Sequence of chain 1.D:
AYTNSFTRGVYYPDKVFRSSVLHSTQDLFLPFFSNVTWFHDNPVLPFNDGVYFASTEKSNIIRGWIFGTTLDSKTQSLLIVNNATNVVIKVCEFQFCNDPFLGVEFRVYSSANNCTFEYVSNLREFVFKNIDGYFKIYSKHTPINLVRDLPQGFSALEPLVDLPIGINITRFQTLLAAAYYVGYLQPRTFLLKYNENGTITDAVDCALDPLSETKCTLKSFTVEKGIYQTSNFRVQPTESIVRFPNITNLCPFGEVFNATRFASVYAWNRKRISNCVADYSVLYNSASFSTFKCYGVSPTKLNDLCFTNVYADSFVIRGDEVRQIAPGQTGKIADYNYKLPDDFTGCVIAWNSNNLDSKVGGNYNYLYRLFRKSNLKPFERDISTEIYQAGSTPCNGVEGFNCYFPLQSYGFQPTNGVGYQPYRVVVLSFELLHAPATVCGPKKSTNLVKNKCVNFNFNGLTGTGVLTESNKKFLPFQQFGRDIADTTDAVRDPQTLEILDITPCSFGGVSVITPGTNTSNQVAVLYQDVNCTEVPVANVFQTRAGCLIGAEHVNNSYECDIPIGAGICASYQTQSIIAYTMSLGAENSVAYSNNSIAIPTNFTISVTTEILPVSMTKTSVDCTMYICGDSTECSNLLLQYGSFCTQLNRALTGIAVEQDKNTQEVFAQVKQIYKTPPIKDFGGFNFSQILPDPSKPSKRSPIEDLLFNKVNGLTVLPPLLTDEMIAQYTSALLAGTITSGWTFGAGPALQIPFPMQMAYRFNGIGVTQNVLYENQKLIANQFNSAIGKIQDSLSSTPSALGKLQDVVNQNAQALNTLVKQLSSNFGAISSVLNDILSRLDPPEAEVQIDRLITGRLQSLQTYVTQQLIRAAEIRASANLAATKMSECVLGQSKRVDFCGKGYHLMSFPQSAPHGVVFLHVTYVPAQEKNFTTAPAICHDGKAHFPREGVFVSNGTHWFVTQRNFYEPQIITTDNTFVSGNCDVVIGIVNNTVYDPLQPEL

Sequence of chain 1.G:
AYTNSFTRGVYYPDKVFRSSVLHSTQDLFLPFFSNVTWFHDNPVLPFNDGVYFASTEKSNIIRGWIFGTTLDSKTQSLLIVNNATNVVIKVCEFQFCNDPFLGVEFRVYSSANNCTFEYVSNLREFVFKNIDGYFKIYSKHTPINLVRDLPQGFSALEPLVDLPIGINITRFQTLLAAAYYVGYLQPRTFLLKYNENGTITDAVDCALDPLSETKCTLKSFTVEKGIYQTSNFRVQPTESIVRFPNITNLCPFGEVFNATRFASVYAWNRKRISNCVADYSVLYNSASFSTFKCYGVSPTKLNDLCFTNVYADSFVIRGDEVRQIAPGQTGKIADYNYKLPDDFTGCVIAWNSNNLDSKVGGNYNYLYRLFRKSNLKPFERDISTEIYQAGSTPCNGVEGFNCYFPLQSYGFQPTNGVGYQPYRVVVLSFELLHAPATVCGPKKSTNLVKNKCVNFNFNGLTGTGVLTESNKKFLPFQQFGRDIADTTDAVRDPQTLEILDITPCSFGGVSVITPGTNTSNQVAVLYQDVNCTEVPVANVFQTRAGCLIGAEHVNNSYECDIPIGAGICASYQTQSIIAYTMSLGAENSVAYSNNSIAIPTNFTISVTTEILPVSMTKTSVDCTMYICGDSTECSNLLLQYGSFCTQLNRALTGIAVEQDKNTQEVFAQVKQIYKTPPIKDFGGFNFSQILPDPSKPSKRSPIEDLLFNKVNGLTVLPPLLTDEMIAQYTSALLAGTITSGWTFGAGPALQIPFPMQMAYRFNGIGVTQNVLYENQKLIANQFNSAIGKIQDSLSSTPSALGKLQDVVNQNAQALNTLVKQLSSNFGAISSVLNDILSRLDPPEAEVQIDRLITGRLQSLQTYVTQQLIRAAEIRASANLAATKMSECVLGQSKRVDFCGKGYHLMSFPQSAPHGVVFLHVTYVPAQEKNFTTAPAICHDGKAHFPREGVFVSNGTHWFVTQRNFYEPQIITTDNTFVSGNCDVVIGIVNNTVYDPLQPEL

Binding-site contacts:
Ligand atom C4 contacts residue ASN709 of chain 1.D at 4.2 Å.
Ligand atom N2 contacts residue ASN709 of chain 1.D at 2.9 Å (h-bond).
Ligand atom O5 contacts residue ASP796 of chain 1.G at 4.3 Å.
Ligand atom C2 contacts residue ASN709 of chain 1.D at 2.4 Å.
Ligand atom C3 contacts residue ASN709 of chain 1.D at 3.8 Å.
Ligand atom C7 contacts residue ASN709 of chain 1.D at 3.5 Å.
Ligand atom C8 contacts residue GLY1131 of chain 1.D at 3.5 Å.
Ligand atom C5 contacts residue ASN709 of chain 1.D at 3.7 Å.
Ligand atom C1 contacts residue ASN709 of chain 1.D at 1.4 Å.
Ligand atom O5 contacts residue ASN709 of chain 1.D at 2.4 Å (h-bond).
Ligand atom O7 contacts residue ASN709 of chain 1.D at 3.8 Å.

The protein below binds the small molecule below.
Small molecule (SMILES): CC(=O)N[C@@H]1[C@@H](O)[C@H](O)[C@@H](CO)O[C@H]1O